The protein below binds the small molecule below.
Small molecule (SMILES): C=C(C)[C@H]1CC[NH+]2CCC[C@H](C)[C@@]2(C)C1

Binding-site contacts:
Ligand atom CAB contacts residue TYR61 of chain 2.A at 3.0 Å (hydrophobic).
Ligand atom CAK contacts residue VAL173 of chain 2.A at 3.7 Å (hydrophobic).
Ligand atom CAA contacts residue LEU209 of chain 2.A at 3.6 Å (hydrophobic).
Ligand atom CAB contacts residue VAL173 of chain 2.A at 4.1 Å (hydrophobic).
Ligand atom CAO contacts residue VAL173 of chain 2.A at 4.1 Å (hydrophobic).
Ligand atom NAN contacts residue POP1 of chain 2.E at 4.1 Å.
Ligand atom CAE contacts residue PHE81 of chain 2.A at 3.9 Å (hydrophobic).
Ligand atom CAH contacts residue PHE81 of chain 2.A at 3.8 Å (hydrophobic).
Ligand atom CAE contacts residue ASP84 of chain 2.A at 4.3 Å.
Ligand atom CAI contacts residue POP1 of chain 2.E at 3.1 Å.
Ligand atom CAK contacts residue TYR61 of chain 2.A at 3.1 Å (hydrophobic).
Ligand atom CAL contacts residue POP1 of chain 2.E at 4.4 Å.
Ligand atom CAD contacts residue PHE147 of chain 2.A at 4.2 Å (hydrophobic).
Ligand atom CAE contacts residue LEU80 of chain 2.A at 3.8 Å (hydrophobic).
Ligand atom CAJ contacts residue VAL173 of chain 2.A at 3.7 Å (hydrophobic).
Ligand atom CAF contacts residue LEU80 of chain 2.A at 4.0 Å (hydrophobic).
Ligand atom CAL contacts residue TYR61 of chain 2.A at 3.5 Å (hydrophobic).
Ligand atom CAD contacts residue ASP172 of chain 2.A at 4.0 Å.
Ligand atom CAG contacts residue TYR61 of chain 2.A at 3.3 Å (hydrophobic).
Ligand atom CAJ contacts residue LEU178 of chain 2.A at 4.3 Å (hydrophobic).
Ligand atom CAL contacts residue VAL173 of chain 2.A at 3.9 Å (hydrophobic).
Ligand atom CAL contacts residue ASN213 of chain 2.A at 4.3 Å.
Ligand atom CAF contacts residue PHE147 of chain 2.A at 3.7 Å (hydrophobic).
Ligand atom CAD contacts residue POP1 of chain 2.E at 3.4 Å.
Ligand atom CAA contacts residue ASN213 of chain 2.A at 3.6 Å.
Ligand atom NAN contacts residue PHE81 of chain 2.A at 3.6 Å.
Ligand atom CAG contacts residue PHE81 of chain 2.A at 4.2 Å (hydrophobic).
Ligand atom CAA contacts residue VAL173 of chain 2.A at 3.7 Å (hydrophobic).
Ligand atom CAA contacts residue TYR61 of chain 2.A at 3.9 Å (hydrophobic).
Ligand atom CAJ contacts residue TYR61 of chain 2.A at 3.5 Å (hydrophobic).
Ligand atom CAC contacts residue VAL173 of chain 2.A at 3.6 Å (hydrophobic).
Ligand atom CAH contacts residue POP1 of chain 2.E at 3.8 Å.
Ligand atom CAB contacts residue LEU178 of chain 2.A at 3.4 Å (hydrophobic).
Ligand atom CAG contacts residue ASN213 of chain 2.A at 3.5 Å.
Ligand atom CAH contacts residue ASP84 of chain 2.A at 4.3 Å.
Ligand atom CAI contacts residue PHE81 of chain 2.A at 3.6 Å (hydrophobic).
Ligand atom CAI contacts residue ASN213 of chain 2.A at 3.9 Å.
Ligand atom CAC contacts residue LEU178 of chain 2.A at 4.2 Å (hydrophobic).
Ligand atom CAD contacts residue VAL173 of chain 2.A at 3.4 Å (hydrophobic).
Ligand atom CAG contacts residue POP1 of chain 2.E at 4.1 Å.

Sequence of chain 2.A:
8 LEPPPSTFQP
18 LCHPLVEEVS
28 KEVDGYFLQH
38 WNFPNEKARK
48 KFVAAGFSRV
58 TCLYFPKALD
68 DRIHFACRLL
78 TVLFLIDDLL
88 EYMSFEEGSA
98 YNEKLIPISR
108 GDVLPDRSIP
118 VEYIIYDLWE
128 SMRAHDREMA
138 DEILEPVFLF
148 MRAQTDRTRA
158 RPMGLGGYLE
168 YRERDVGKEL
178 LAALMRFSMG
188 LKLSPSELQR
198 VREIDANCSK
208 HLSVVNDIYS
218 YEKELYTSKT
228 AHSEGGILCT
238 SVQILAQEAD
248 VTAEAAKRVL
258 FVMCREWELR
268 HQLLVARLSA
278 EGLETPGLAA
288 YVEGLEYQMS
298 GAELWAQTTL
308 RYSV